The protein below binds the small molecule below.
Small molecule (SMILES): CC(=O)N[C@@H]1[C@@H](O)[C@H](O)[C@@H](CO)O[C@H]1O

Sequence of chain 1.A:
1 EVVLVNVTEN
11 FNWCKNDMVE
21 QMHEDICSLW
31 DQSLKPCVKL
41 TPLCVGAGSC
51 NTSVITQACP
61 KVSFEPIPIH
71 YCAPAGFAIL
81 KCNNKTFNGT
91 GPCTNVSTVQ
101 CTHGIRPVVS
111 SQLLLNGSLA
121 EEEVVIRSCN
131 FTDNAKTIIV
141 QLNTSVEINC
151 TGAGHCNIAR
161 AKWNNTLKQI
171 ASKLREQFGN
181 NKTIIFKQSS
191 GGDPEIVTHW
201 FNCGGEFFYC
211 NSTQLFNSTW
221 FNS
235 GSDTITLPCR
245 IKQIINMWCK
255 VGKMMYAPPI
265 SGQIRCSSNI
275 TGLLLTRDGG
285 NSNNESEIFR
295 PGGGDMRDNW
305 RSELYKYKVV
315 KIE

Binding-site contacts:
Ligand atom O5 contacts residue ASN288 of chain 1.A at 2.4 Å (h-bond).
Ligand atom O7 contacts residue ASN288 of chain 1.A at 3.7 Å.
Ligand atom C1 contacts residue ASN288 of chain 1.A at 1.4 Å.
Ligand atom O6 contacts residue ASN288 of chain 1.A at 4.3 Å.
Ligand atom N2 contacts residue ASN288 of chain 1.A at 2.9 Å (h-bond).
Ligand atom C7 contacts residue ASN288 of chain 1.A at 3.5 Å.
Ligand atom C4 contacts residue ASN288 of chain 1.A at 4.2 Å.
Ligand atom O5 contacts residue ASN287 of chain 1.A at 4.4 Å.
Ligand atom C3 contacts residue ASN288 of chain 1.A at 3.8 Å.
Ligand atom C2 contacts residue ASN288 of chain 1.A at 2.4 Å.
Ligand atom C5 contacts residue ASN288 of chain 1.A at 3.7 Å.
Ligand atom O6 contacts residue ASN287 of chain 1.A at 4.1 Å.